Binding-site contacts:
Ligand atom C2 contacts residue VAL334 of chain 1.B at 4.1 Å (hydrophobic).
Ligand atom C2 contacts residue LYS231 of chain 1.B at 4.1 Å.
Ligand atom C6 contacts residue PRO295 of chain 1.A at 3.8 Å (hydrophobic).
Ligand atom O4 contacts residue VAL334 of chain 1.B at 4.2 Å.
Ligand atom C1 contacts residue SER333 of chain 1.B at 1.4 Å.
Ligand atom O2 contacts residue SER333 of chain 1.B at 3.6 Å.
Ligand atom O3 contacts residue GLY232 of chain 1.B at 4.5 Å.
Ligand atom C5 contacts residue SER333 of chain 1.B at 2.9 Å.
Ligand atom C4 contacts residue VAL334 of chain 1.B at 4.2 Å (hydrophobic).
Ligand atom O6 contacts residue PRO295 of chain 1.A at 3.9 Å.
Ligand atom C1 contacts residue VAL334 of chain 1.B at 4.2 Å (hydrophobic).
Ligand atom O5 contacts residue SER333 of chain 1.B at 2.3 Å (h-bond).
Ligand atom C4 contacts residue SER333 of chain 1.B at 3.6 Å.
Ligand atom O6 contacts residue PRO293 of chain 1.A at 4.3 Å.
Ligand atom O2 contacts residue LYS231 of chain 1.B at 4.4 Å.
Ligand atom O3 contacts residue SER333 of chain 1.B at 4.4 Å.
Ligand atom O6 contacts residue SER333 of chain 1.B at 4.4 Å.
Ligand atom C3 contacts residue SER333 of chain 1.B at 3.1 Å.
Ligand atom C3 contacts residue ALA335 of chain 1.B at 4.5 Å (hydrophobic).
Ligand atom C2 contacts residue SER333 of chain 1.B at 2.4 Å.
Ligand atom O4 contacts residue ALA335 of chain 1.B at 3.7 Å.
Ligand atom O3 contacts residue VAL334 of chain 1.B at 3.4 Å (h-bond).
Ligand atom C6 contacts residue SER333 of chain 1.B at 4.2 Å.
Ligand atom C3 contacts residue VAL334 of chain 1.B at 3.2 Å (hydrophobic).
Ligand atom C1 contacts residue LYS231 of chain 1.B at 4.2 Å.
Ligand atom C5 contacts residue PRO295 of chain 1.A at 3.9 Å (hydrophobic).

A small-molecule ligand and the protein it binds are described below.
Small molecule (SMILES): OC[C@H]1O[C@H](O)[C@@H](O)[C@@H](O)[C@@H]1O

Sequence of chain 1.B:
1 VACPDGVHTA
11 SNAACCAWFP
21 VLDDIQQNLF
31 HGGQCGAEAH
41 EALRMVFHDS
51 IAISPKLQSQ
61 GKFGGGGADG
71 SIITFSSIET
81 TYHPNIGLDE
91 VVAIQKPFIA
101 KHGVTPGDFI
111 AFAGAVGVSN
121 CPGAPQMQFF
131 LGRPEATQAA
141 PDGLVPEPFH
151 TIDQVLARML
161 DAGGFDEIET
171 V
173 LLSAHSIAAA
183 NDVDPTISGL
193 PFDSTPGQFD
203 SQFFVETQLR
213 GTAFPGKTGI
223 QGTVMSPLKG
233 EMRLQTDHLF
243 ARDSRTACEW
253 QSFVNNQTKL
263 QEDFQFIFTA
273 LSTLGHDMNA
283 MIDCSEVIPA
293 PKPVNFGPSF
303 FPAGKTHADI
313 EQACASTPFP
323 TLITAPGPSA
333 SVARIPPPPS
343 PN

Sequence of chain 1.A:
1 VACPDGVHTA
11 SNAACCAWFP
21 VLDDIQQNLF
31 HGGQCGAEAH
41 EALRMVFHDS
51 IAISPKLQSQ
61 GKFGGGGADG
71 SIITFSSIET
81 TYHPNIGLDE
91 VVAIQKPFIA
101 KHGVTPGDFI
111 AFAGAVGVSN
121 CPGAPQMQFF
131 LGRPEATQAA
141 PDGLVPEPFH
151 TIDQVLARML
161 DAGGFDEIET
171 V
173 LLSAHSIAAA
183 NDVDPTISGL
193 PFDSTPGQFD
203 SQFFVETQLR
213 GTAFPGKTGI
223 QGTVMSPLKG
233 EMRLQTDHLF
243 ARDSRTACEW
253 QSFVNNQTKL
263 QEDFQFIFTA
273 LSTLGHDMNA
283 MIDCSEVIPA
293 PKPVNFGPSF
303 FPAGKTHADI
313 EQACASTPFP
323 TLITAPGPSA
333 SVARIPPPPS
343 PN